Binding-site contacts:
Ligand atom C3 contacts residue ASN1158 of chain 1.C at 4.2 Å.
Ligand atom C8 contacts residue ASN1158 of chain 1.C at 4.0 Å.
Ligand atom C5 contacts residue ASN1158 of chain 1.C at 3.6 Å.
Ligand atom C4 contacts residue ASN1158 of chain 1.C at 4.4 Å.
Ligand atom C7 contacts residue ASN1158 of chain 1.C at 3.3 Å.
Ligand atom C1 contacts residue ASN1158 of chain 1.C at 1.7 Å.
Ligand atom O7 contacts residue ASN1158 of chain 1.C at 3.3 Å.
Ligand atom O5 contacts residue ASN1158 of chain 1.C at 2.3 Å (h-bond).
Ligand atom N2 contacts residue ASN1158 of chain 1.C at 3.2 Å (h-bond).
Ligand atom C2 contacts residue ASN1158 of chain 1.C at 3.0 Å.

Sequence of chain 1.C:
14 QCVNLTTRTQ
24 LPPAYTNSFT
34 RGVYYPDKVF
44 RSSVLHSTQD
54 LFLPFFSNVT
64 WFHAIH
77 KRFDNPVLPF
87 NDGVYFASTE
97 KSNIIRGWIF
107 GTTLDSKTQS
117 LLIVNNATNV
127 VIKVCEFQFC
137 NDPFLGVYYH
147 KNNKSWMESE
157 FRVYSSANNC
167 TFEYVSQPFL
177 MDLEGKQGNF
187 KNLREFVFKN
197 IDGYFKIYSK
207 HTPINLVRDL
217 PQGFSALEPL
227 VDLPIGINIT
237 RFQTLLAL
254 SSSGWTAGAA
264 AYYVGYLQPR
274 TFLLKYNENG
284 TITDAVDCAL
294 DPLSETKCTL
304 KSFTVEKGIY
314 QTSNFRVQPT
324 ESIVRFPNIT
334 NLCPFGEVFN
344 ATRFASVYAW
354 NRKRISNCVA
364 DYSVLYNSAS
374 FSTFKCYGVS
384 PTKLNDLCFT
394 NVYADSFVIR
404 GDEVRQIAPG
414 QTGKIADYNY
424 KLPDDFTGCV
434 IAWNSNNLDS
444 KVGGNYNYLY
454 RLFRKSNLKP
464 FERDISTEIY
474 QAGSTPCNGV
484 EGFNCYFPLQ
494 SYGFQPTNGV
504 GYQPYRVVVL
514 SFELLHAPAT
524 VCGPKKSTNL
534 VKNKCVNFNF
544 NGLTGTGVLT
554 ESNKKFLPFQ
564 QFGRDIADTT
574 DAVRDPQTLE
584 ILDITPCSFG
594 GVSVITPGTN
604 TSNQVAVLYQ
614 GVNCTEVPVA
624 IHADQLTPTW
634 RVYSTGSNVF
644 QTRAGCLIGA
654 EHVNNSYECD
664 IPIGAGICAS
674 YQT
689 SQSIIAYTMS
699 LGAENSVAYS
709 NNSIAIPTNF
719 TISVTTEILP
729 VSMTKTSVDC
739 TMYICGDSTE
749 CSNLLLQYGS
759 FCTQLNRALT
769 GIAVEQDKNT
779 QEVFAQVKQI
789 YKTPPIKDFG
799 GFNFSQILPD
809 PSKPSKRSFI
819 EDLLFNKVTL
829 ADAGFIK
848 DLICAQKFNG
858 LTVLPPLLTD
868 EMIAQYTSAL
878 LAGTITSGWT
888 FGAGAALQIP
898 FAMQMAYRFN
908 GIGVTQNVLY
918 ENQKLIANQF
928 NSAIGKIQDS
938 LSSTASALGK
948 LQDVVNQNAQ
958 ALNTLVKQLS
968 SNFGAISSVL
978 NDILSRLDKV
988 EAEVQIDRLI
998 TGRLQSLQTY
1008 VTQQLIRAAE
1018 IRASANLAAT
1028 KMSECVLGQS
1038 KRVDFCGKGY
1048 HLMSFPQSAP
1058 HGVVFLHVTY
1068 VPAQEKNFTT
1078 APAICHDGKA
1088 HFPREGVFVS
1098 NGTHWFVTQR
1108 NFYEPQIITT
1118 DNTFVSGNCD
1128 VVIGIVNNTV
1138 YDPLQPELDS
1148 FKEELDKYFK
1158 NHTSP

The protein below binds the small molecule below.
Small molecule (SMILES): CC(=O)N[C@@H]1[C@@H](O)[C@H](O)[C@@H](CO)O[C@H]1O